The protein below binds the small molecule below.
Small molecule (SMILES): CC(=O)N[C@@H]1[C@@H](O)[C@H](O)[C@@H](CO)O[C@H]1O

Sequence of chain 1.A:
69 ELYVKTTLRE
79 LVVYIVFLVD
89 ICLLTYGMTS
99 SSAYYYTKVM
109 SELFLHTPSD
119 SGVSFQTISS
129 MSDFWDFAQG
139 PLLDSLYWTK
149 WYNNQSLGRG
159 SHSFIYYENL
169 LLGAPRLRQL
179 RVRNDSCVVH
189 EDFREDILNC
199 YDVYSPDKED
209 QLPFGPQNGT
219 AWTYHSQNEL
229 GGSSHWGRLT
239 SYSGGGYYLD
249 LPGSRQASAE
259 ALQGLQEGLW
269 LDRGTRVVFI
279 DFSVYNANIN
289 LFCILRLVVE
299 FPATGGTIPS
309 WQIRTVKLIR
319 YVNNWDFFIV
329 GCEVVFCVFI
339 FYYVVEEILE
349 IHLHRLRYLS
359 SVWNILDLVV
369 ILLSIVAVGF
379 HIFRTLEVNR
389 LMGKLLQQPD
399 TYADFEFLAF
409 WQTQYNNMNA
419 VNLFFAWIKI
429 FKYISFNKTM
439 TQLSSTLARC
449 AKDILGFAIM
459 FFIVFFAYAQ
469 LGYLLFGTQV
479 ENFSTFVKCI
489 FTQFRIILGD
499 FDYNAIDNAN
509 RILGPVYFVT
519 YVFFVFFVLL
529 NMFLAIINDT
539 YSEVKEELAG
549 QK

Binding-site contacts:
Ligand atom C3 contacts residue ASN152 of chain 1.A at 3.8 Å.
Ligand atom C5 contacts residue ASN152 of chain 1.A at 3.7 Å.
Ligand atom O7 contacts residue ASN152 of chain 1.A at 4.2 Å.
Ligand atom C7 contacts residue ASN152 of chain 1.A at 3.3 Å.
Ligand atom C4 contacts residue ASN152 of chain 1.A at 4.3 Å.
Ligand atom N2 contacts residue ASN152 of chain 1.A at 2.8 Å (h-bond).
Ligand atom C8 contacts residue ASN152 of chain 1.A at 3.4 Å.
Ligand atom O5 contacts residue LYS148 of chain 1.A at 4.2 Å.
Ligand atom O5 contacts residue ASN152 of chain 1.A at 2.5 Å (h-bond).
Ligand atom C1 contacts residue ASN152 of chain 1.A at 1.4 Å.
Ligand atom C2 contacts residue ASN152 of chain 1.A at 2.5 Å.